Sequence of chain 1.A:
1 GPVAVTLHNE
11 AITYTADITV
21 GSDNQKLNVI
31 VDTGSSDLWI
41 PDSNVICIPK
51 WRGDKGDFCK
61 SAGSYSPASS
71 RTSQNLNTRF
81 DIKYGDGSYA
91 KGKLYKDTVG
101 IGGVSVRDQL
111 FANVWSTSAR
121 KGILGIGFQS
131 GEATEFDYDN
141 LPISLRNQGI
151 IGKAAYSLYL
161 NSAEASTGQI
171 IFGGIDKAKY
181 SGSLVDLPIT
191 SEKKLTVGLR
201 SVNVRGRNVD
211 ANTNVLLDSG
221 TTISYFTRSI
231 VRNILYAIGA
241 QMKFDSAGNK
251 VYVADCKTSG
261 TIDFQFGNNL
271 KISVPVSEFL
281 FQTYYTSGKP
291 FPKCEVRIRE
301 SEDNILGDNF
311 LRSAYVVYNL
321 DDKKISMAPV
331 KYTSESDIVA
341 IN

Binding-site contacts:
Ligand atom CH contacts residue ASP32 of chain 1.A at 3.3 Å.
Ligand atom CG2 contacts residue TYR225 of chain 1.A at 3.5 Å (hydrophobic).
Ligand atom CD2 contacts residue ILE123 of chain 1.A at 3.7 Å (hydrophobic).
Ligand atom N contacts residue THR222 of chain 1.A at 2.8 Å (h-bond).
Ligand atom O contacts residue THR222 of chain 1.A at 3.0 Å (h-bond).
Ligand atom CD1 contacts residue TYR84 of chain 1.A at 3.5 Å (hydrophobic).
Ligand atom OH contacts residue ASP218 of chain 1.A at 2.5 Å (salt-bridge).
Ligand atom N contacts residue LYS83 of chain 1.A at 3.3 Å (salt-bridge).
Ligand atom OH contacts residue GLY34 of chain 1.A at 3.5 Å.
Ligand atom CD2 contacts residue GLY85 of chain 1.A at 3.6 Å.
Ligand atom CM contacts residue ASP218 of chain 1.A at 3.6 Å.
Ligand atom OH contacts residue ASP32 of chain 1.A at 2.5 Å (salt-bridge).
Ligand atom CA contacts residue ASP86 of chain 1.A at 3.5 Å.
Ligand atom CD2 contacts residue LYS83 of chain 1.A at 3.5 Å.
Ligand atom CG contacts residue GLY220 of chain 1.A at 3.6 Å.
Ligand atom N contacts residue GLY220 of chain 1.A at 3.1 Å (h-bond).
Ligand atom C contacts residue THR222 of chain 1.A at 3.5 Å.
Ligand atom CA contacts residue LYS83 of chain 1.A at 3.3 Å.
Ligand atom CD2 contacts residue TYR84 of chain 1.A at 3.2 Å (hydrophobic).
Ligand atom CH contacts residue GLY34 of chain 1.A at 3.6 Å.
Ligand atom O contacts residue THR221 of chain 1.A at 3.4 Å.
Ligand atom O contacts residue GLY85 of chain 1.A at 3.2 Å (h-bond).
Ligand atom CG2 contacts residue THR222 of chain 1.A at 3.6 Å.
Ligand atom N contacts residue ASP86 of chain 1.A at 3.4 Å (salt-bridge).
Ligand atom CB contacts residue GLY220 of chain 1.A at 3.5 Å.
Ligand atom CM contacts residue GLY34 of chain 1.A at 3.3 Å.
Ligand atom CA contacts residue THR222 of chain 1.A at 3.2 Å.
Ligand atom O contacts residue TRP51 of chain 1.A at 3.5 Å.
Ligand atom CD1 contacts residue ILE123 of chain 1.A at 3.7 Å (hydrophobic).
Ligand atom CB contacts residue ASP32 of chain 1.A at 3.4 Å.
Ligand atom CB contacts residue ASP86 of chain 1.A at 3.5 Å.
Ligand atom O contacts residue GLY85 of chain 1.A at 2.7 Å (h-bond).
Ligand atom OH contacts residue GLY220 of chain 1.A at 3.5 Å (h-bond).
Ligand atom CB contacts residue LYS83 of chain 1.A at 3.7 Å.
Ligand atom O contacts residue TYR84 of chain 1.A at 3.2 Å.
Ligand atom N contacts residue GLY34 of chain 1.A at 2.9 Å (h-bond).
Ligand atom C contacts residue GLY34 of chain 1.A at 3.6 Å.
Ligand atom O contacts residue TYR84 of chain 1.A at 3.5 Å.
Ligand atom O contacts residue ASP86 of chain 1.A at 3.2 Å (salt-bridge).
Ligand atom CH contacts residue ASP218 of chain 1.A at 3.5 Å.

The small molecule below binds the protein below.
Small molecule (SMILES): CC(C)CC(=O)N[C@H](C(=O)N[C@H](C(=O)N[C@@H](CC(C)C)[C@@H](O)CC(=O)N[C@@H](C)C(=O)N[C@@H](CC(C)C)[C@@H](O)CC(=O)O)C(C)C)C(C)C